This protein binds this small molecule.
Small molecule (SMILES): N[C@H](CP(=O)(O)O)C(=O)O

Sequence of chain 2.A:
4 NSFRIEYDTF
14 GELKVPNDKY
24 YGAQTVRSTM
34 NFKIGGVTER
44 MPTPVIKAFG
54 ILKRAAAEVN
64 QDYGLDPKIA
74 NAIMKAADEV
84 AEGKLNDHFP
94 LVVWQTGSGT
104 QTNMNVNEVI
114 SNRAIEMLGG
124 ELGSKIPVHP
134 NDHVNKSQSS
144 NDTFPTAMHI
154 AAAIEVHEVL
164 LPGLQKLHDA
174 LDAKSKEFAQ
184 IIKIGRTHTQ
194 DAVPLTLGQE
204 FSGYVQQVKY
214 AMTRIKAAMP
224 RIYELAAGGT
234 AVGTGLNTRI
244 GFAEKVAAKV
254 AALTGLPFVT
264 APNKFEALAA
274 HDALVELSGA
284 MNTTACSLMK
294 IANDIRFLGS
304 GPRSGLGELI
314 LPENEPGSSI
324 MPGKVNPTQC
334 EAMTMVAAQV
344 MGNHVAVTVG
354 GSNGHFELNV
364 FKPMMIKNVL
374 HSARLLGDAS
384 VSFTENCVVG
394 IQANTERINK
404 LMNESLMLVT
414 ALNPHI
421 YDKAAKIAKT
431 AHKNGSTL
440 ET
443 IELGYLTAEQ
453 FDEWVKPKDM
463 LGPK

Sequence of chain 2.B:
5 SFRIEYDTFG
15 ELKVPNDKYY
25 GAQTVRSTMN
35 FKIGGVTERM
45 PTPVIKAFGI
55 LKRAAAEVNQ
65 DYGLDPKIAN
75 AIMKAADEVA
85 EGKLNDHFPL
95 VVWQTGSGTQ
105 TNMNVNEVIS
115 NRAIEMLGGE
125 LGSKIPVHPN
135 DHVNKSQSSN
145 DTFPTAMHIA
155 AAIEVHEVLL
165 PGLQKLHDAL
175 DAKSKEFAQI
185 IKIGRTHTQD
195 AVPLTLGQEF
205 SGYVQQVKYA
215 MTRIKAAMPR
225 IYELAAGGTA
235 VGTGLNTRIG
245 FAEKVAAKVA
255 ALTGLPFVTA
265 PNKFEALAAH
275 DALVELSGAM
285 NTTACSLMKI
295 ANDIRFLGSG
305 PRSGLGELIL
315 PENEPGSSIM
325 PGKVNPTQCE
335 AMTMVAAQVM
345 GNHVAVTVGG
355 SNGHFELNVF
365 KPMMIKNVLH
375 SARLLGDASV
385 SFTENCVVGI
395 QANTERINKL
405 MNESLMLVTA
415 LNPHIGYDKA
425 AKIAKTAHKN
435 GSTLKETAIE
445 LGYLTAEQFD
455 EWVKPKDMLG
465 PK

Sequence of chain 1.B:
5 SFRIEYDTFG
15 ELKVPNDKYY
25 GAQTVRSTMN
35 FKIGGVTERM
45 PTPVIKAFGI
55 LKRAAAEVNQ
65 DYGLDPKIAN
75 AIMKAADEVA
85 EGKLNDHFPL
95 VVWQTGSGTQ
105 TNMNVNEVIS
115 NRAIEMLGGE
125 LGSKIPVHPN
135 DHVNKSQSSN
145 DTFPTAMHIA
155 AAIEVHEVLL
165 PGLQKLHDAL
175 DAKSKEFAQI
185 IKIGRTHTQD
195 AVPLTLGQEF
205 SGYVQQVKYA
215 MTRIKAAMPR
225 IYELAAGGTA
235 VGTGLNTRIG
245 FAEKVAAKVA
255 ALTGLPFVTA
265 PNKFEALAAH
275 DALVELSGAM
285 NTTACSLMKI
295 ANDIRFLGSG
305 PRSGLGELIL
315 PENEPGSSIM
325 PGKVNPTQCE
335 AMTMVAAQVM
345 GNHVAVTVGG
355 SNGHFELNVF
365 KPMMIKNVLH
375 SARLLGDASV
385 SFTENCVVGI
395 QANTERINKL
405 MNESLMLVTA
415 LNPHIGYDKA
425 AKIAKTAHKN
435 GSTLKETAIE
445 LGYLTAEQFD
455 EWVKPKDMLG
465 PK

Binding-site contacts:
Ligand atom O10 contacts residue SER143 of chain 2.B at 3.0 Å (h-bond).
Ligand atom O4 contacts residue LYS327 of chain 1.B at 3.6 Å.
Ligand atom N2 contacts residue HIS191 of chain 2.A at 3.2 Å.
Ligand atom O9 contacts residue SER143 of chain 2.B at 2.7 Å (h-bond).
Ligand atom C3 contacts residue LYS327 of chain 1.B at 3.6 Å.
Ligand atom C6 contacts residue SER321 of chain 1.B at 3.3 Å.
Ligand atom O8 contacts residue ILE323 of chain 1.B at 4.0 Å.
Ligand atom C6 contacts residue MET324 of chain 1.B at 4.2 Å (hydrophobic).
Ligand atom O5 contacts residue LYS327 of chain 1.B at 2.9 Å (salt-bridge).
Ligand atom C6 contacts residue SER142 of chain 2.B at 4.2 Å.
Ligand atom O5 contacts residue ASN329 of chain 1.B at 3.0 Å (h-bond).
Ligand atom P7 contacts residue ILE323 of chain 1.B at 3.9 Å.
Ligand atom C6 contacts residue ILE323 of chain 1.B at 3.9 Å (hydrophobic).
Ligand atom O9 contacts residue THR103 of chain 2.B at 2.6 Å (h-bond).
Ligand atom C3 contacts residue HIS191 of chain 2.A at 3.4 Å.
Ligand atom O10 contacts residue ILE323 of chain 1.B at 3.4 Å.
Ligand atom O5 contacts residue MET324 of chain 1.B at 3.6 Å.
Ligand atom C1 contacts residue MET324 of chain 1.B at 4.2 Å (hydrophobic).
Ligand atom O4 contacts residue MET324 of chain 1.B at 3.2 Å.
Ligand atom N2 contacts residue THR103 of chain 2.B at 3.2 Å (h-bond).
Ligand atom C3 contacts residue ASN329 of chain 1.B at 4.0 Å.
Ligand atom O4 contacts residue HIS191 of chain 2.A at 3.4 Å.
Ligand atom O8 contacts residue SER321 of chain 1.B at 2.9 Å (h-bond).
Ligand atom O9 contacts residue ASN144 of chain 2.B at 4.2 Å.
Ligand atom O5 contacts residue HIS191 of chain 2.A at 3.6 Å.
Ligand atom C1 contacts residue HIS191 of chain 2.A at 3.8 Å.
Ligand atom C1 contacts residue ASN144 of chain 2.B at 3.1 Å.
Ligand atom C3 contacts residue ASN144 of chain 2.B at 3.6 Å.
Ligand atom P7 contacts residue SER143 of chain 2.B at 3.7 Å.
Ligand atom O10 contacts residue SER142 of chain 2.B at 2.5 Å (h-bond).
Ligand atom O4 contacts residue THR190 of chain 2.A at 2.5 Å (h-bond).
Ligand atom P7 contacts residue SER142 of chain 2.B at 3.7 Å.
Ligand atom P7 contacts residue SER321 of chain 1.B at 3.7 Å.
Ligand atom P7 contacts residue THR103 of chain 2.B at 4.2 Å.
Ligand atom O5 contacts residue THR190 of chain 2.A at 3.6 Å.
Ligand atom N2 contacts residue SER101 of chain 2.B at 3.7 Å.
Ligand atom O4 contacts residue ASN144 of chain 2.B at 2.8 Å (h-bond).
Ligand atom N2 contacts residue ASN144 of chain 2.B at 3.1 Å (h-bond).
Ligand atom C3 contacts residue MET324 of chain 1.B at 3.4 Å (hydrophobic).
Ligand atom C3 contacts residue THR190 of chain 2.A at 3.4 Å.